A small-molecule ligand and the protein it binds are described below.
Small molecule (SMILES): CC(=O)N[C@@H]1[C@@H](O)[C@H](O)[C@@H](CO)O[C@H]1O

Binding-site contacts:
Ligand atom C5 contacts residue PHE107 of chain 1.B at 3.5 Å (hydrophobic).
Ligand atom O7 contacts residue THR109 of chain 1.B at 3.8 Å.
Ligand atom O5 contacts residue ASN298 of chain 1.B at 2.4 Å (h-bond).
Ligand atom C1 contacts residue ASN298 of chain 1.B at 1.4 Å.
Ligand atom C8 contacts residue PHE107 of chain 1.B at 4.5 Å (hydrophobic).
Ligand atom C5 contacts residue ASN298 of chain 1.B at 3.7 Å.
Ligand atom C8 contacts residue THR109 of chain 1.B at 3.9 Å.
Ligand atom C6 contacts residue PHE107 of chain 1.B at 3.3 Å (hydrophobic).
Ligand atom C8 contacts residue ASN298 of chain 1.B at 3.2 Å.
Ligand atom O5 contacts residue GLU188 of chain 1.B at 3.9 Å.
Ligand atom C2 contacts residue ASN298 of chain 1.B at 2.5 Å.
Ligand atom C3 contacts residue ASN298 of chain 1.B at 3.8 Å.
Ligand atom C7 contacts residue THR109 of chain 1.B at 4.0 Å.
Ligand atom C6 contacts residue GLU188 of chain 1.B at 4.4 Å.
Ligand atom O6 contacts residue GLU188 of chain 1.B at 4.0 Å.
Ligand atom N2 contacts residue ASN298 of chain 1.B at 2.9 Å (h-bond).
Ligand atom C7 contacts residue ASN298 of chain 1.B at 3.4 Å.
Ligand atom C4 contacts residue ASN298 of chain 1.B at 4.2 Å.
Ligand atom O5 contacts residue PHE107 of chain 1.B at 4.2 Å.
Ligand atom O7 contacts residue ASN298 of chain 1.B at 4.1 Å.

Sequence of chain 1.B:
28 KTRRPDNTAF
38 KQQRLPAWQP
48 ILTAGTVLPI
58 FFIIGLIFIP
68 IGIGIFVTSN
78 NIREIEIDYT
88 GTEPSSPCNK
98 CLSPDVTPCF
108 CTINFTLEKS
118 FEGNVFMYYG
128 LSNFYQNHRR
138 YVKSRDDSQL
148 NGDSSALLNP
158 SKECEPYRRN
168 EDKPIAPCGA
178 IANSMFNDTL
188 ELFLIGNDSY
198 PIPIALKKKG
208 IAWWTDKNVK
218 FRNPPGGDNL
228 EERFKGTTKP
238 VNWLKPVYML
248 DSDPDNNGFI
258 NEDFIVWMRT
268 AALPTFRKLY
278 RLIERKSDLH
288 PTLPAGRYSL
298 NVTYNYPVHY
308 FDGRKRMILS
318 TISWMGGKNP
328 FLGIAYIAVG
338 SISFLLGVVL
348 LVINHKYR